Sequence of chain 1.A:
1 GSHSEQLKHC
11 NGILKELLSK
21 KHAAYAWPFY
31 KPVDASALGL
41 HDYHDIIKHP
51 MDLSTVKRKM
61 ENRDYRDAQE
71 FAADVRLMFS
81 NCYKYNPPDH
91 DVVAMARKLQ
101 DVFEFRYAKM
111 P

A small-molecule ligand and the protein it binds are described below.
Small molecule (SMILES): COc1cc(=O)n(C)cc1-c1cc(NS(C)(=O)=O)ccc1Oc1ccccc1

Binding-site contacts:
Ligand atom C24 contacts residue HIS90 of chain 1.A at 3.9 Å.
Ligand atom S25 contacts residue ASP34 of chain 1.A at 4.0 Å.
Ligand atom C28 contacts residue LYS31 of chain 1.A at 3.5 Å.
Ligand atom O9 contacts residue CYS82 of chain 1.A at 3.8 Å.
Ligand atom C17 contacts residue HIS90 of chain 1.A at 3.9 Å.
Ligand atom O15 contacts residue PRO28 of chain 1.A at 3.7 Å.
Ligand atom O27 contacts residue PRO32 of chain 1.A at 3.8 Å.
Ligand atom C19 contacts residue HIS90 of chain 1.A at 3.4 Å.
Ligand atom O27 contacts residue LEU38 of chain 1.A at 3.2 Å.
Ligand atom C5 contacts residue VAL33 of chain 1.A at 3.9 Å (hydrophobic).
Ligand atom C28 contacts residue PRO28 of chain 1.A at 3.6 Å (hydrophobic).
Ligand atom C10 contacts residue PRO28 of chain 1.A at 3.7 Å (hydrophobic).
Ligand atom C20 contacts residue HIS90 of chain 1.A at 3.6 Å.
Ligand atom C14 contacts residue LEU38 of chain 1.A at 3.7 Å (hydrophobic).
Ligand atom O27 contacts residue VAL33 of chain 1.A at 3.4 Å.
Ligand atom C4 contacts residue VAL92 of chain 1.A at 3.8 Å (hydrophobic).
Ligand atom C8 contacts residue PHE29 of chain 1.A at 3.6 Å (hydrophobic).
Ligand atom C11 contacts residue TRP27 of chain 1.A at 3.5 Å (hydrophobic).
Ligand atom C8 contacts residue VAL33 of chain 1.A at 3.5 Å (hydrophobic).
Ligand atom C28 contacts residue PRO32 of chain 1.A at 3.7 Å (hydrophobic).
Ligand atom C22 contacts residue VAL92 of chain 1.A at 3.8 Å (hydrophobic).
Ligand atom C21 contacts residue ASP91 of chain 1.A at 3.9 Å.
Ligand atom C4 contacts residue ASN86 of chain 1.A at 3.5 Å.
Ligand atom C24 contacts residue ASN86 of chain 1.A at 3.7 Å.
Ligand atom C18 contacts residue HIS90 of chain 1.A at 3.6 Å.
Ligand atom C1 contacts residue PRO28 of chain 1.A at 3.5 Å (hydrophobic).
Ligand atom N6 contacts residue VAL33 of chain 1.A at 3.5 Å.
Ligand atom C1 contacts residue VAL33 of chain 1.A at 3.9 Å (hydrophobic).
Ligand atom C21 contacts residue HIS90 of chain 1.A at 4.0 Å.
Ligand atom C7 contacts residue PRO28 of chain 1.A at 3.8 Å (hydrophobic).
Ligand atom C12 contacts residue TRP27 of chain 1.A at 3.5 Å (hydrophobic).
Ligand atom C2 contacts residue VAL92 of chain 1.A at 4.0 Å (hydrophobic).
Ligand atom C13 contacts residue LEU38 of chain 1.A at 3.8 Å (hydrophobic).
Ligand atom C21 contacts residue MET95 of chain 1.A at 3.9 Å (hydrophobic).
Ligand atom C5 contacts residue ASN86 of chain 1.A at 3.6 Å.
Ligand atom O27 contacts residue ASP34 of chain 1.A at 2.8 Å (salt-bridge).
Ligand atom C1 contacts residue VAL92 of chain 1.A at 3.9 Å (hydrophobic).
Ligand atom O15 contacts residue VAL92 of chain 1.A at 3.6 Å.
Ligand atom N6 contacts residue VAL92 of chain 1.A at 3.9 Å.
Ligand atom O9 contacts residue ASN86 of chain 1.A at 2.9 Å (h-bond).